Sequence of chain 1.D:
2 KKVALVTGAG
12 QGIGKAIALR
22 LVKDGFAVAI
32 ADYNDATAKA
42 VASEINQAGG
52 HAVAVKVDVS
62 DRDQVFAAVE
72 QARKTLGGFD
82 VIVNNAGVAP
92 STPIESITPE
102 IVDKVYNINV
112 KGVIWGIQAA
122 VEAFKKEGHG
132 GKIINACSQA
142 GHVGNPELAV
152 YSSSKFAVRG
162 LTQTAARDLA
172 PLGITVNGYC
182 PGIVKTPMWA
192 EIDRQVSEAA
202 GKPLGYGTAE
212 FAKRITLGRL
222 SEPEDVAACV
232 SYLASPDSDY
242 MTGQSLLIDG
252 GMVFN

Binding-site contacts:
Ligand atom C2 contacts residue GLU123 of chain 1.D at 4.4 Å.
Ligand atom O4 contacts residue ASP64 of chain 1.D at 2.6 Å (salt-bridge).
Ligand atom C1 contacts residue GLU123 of chain 1.D at 4.0 Å.
Ligand atom C4 contacts residue PHE67 of chain 1.D at 4.2 Å (hydrophobic).
Ligand atom C6 contacts residue ARG63 of chain 1.D at 3.4 Å.
Ligand atom O6 contacts residue ARG63 of chain 1.D at 3.8 Å.
Ligand atom C6 contacts residue PHE67 of chain 1.D at 3.9 Å (hydrophobic).
Ligand atom O4 contacts residue PHE67 of chain 1.D at 4.0 Å.
Ligand atom O1 contacts residue PHE67 of chain 1.D at 4.5 Å.
Ligand atom O5 contacts residue PHE67 of chain 1.D at 3.1 Å.
Ligand atom O5 contacts residue GLU123 of chain 1.D at 3.8 Å.
Ligand atom C3 contacts residue PHE67 of chain 1.D at 4.2 Å (hydrophobic).
Ligand atom C1 contacts residue PHE67 of chain 1.D at 4.3 Å (hydrophobic).
Ligand atom O2 contacts residue PHE67 of chain 1.D at 4.5 Å.
Ligand atom C4 contacts residue ASP64 of chain 1.D at 3.7 Å.
Ligand atom O2 contacts residue GLU123 of chain 1.D at 3.6 Å (salt-bridge).
Ligand atom O1 contacts residue GLU123 of chain 1.D at 3.2 Å (salt-bridge).
Ligand atom C5 contacts residue PHE67 of chain 1.D at 3.5 Å (hydrophobic).
Ligand atom O6 contacts residue ASP64 of chain 1.D at 4.3 Å.

The protein below binds the small molecule below.
Small molecule (SMILES): OC[C@H]1O[C@H](O)[C@H](O)[C@@H](O)[C@@H]1O